Binding-site contacts:
Ligand atom O5 contacts residue ASN47 of chain 1.A at 2.4 Å (h-bond).
Ligand atom C5 contacts residue ASN47 of chain 1.A at 3.7 Å.
Ligand atom N2 contacts residue ASN42 of chain 1.A at 3.5 Å.
Ligand atom C5 contacts residue TYR45 of chain 1.A at 4.4 Å (hydrophobic).
Ligand atom C8 contacts residue SER48 of chain 1.A at 4.2 Å.
Ligand atom O7 contacts residue SER49 of chain 1.A at 3.8 Å.
Ligand atom C7 contacts residue ASN42 of chain 1.A at 4.2 Å.
Ligand atom C2 contacts residue ASN42 of chain 1.A at 4.2 Å.
Ligand atom C3 contacts residue ASN42 of chain 1.A at 3.8 Å.
Ligand atom C8 contacts residue ASN47 of chain 1.A at 4.5 Å.
Ligand atom N2 contacts residue ASN47 of chain 1.A at 2.8 Å (h-bond).
Ligand atom C7 contacts residue ASN47 of chain 1.A at 3.2 Å.
Ligand atom C4 contacts residue ASN47 of chain 1.A at 4.3 Å.
Ligand atom C7 contacts residue SER49 of chain 1.A at 4.1 Å.
Ligand atom C2 contacts residue ASN47 of chain 1.A at 2.5 Å.
Ligand atom O3 contacts residue ASN42 of chain 1.A at 4.3 Å.
Ligand atom C1 contacts residue ASN42 of chain 1.A at 4.4 Å.
Ligand atom O7 contacts residue SER48 of chain 1.A at 2.9 Å (h-bond).
Ligand atom C1 contacts residue TYR45 of chain 1.A at 4.3 Å (hydrophobic).
Ligand atom C8 contacts residue LEU40 of chain 1.A at 3.5 Å (hydrophobic).
Ligand atom O7 contacts residue ASN47 of chain 1.A at 2.9 Å (h-bond).
Ligand atom C7 contacts residue LEU40 of chain 1.A at 4.2 Å (hydrophobic).
Ligand atom C3 contacts residue ASN47 of chain 1.A at 3.8 Å.
Ligand atom C8 contacts residue SER49 of chain 1.A at 3.2 Å.
Ligand atom O7 contacts residue LEU40 of chain 1.A at 4.3 Å.
Ligand atom C1 contacts residue ASN47 of chain 1.A at 1.4 Å.
Ligand atom C7 contacts residue SER48 of chain 1.A at 4.0 Å.

Sequence of chain 1.A:
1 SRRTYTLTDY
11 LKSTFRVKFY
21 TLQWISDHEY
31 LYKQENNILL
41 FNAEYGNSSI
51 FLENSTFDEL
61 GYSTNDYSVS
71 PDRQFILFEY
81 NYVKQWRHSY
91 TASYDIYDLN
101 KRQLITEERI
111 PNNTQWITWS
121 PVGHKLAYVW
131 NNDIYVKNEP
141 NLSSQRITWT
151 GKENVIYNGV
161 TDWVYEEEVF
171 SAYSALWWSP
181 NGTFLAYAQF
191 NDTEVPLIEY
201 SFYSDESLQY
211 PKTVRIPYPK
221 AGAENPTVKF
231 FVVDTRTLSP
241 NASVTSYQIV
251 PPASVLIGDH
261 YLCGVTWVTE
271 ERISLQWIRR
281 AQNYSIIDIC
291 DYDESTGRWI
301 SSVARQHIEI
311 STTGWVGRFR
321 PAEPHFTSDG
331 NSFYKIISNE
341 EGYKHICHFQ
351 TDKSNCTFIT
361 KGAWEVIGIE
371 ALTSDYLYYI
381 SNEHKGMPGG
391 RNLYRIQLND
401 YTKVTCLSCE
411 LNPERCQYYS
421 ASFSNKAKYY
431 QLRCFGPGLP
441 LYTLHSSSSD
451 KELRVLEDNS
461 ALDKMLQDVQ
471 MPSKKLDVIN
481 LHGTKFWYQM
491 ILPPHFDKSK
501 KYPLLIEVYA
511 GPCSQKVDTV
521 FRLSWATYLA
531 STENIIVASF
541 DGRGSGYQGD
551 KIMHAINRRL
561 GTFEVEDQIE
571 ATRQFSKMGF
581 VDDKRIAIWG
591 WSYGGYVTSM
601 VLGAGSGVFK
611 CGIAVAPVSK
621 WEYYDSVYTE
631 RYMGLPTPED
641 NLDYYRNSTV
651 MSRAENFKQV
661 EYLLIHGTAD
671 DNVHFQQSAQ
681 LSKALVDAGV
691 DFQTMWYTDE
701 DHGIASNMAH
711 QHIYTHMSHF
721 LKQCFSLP

A small-molecule ligand and the protein it binds are described below.
Small molecule (SMILES): CC(=O)N[C@@H]1[C@@H](O)[C@H](O)[C@@H](CO)O[C@H]1O